Sequence of chain 2.A:
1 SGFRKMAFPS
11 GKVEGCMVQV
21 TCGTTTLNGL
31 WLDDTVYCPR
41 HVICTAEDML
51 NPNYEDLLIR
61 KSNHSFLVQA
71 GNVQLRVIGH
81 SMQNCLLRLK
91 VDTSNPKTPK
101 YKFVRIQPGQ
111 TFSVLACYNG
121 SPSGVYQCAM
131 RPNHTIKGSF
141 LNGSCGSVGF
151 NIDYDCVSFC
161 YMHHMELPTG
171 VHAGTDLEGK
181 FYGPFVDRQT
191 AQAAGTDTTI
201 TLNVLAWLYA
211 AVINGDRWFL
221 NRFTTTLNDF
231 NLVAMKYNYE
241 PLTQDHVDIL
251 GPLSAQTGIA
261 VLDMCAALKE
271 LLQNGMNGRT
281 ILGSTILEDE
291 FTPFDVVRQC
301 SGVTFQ

The small molecule below binds the protein below.
Small molecule (SMILES): CC(=O)CC[C@H](C[C@@H]1CCNC1=O)NC(=O)[C@H](CC(C)C)NC(=O)[C@H](CNC(=O)C(C)(C)C)NC(=O)OCc1ccccc1

Sequence of chain 1.A:
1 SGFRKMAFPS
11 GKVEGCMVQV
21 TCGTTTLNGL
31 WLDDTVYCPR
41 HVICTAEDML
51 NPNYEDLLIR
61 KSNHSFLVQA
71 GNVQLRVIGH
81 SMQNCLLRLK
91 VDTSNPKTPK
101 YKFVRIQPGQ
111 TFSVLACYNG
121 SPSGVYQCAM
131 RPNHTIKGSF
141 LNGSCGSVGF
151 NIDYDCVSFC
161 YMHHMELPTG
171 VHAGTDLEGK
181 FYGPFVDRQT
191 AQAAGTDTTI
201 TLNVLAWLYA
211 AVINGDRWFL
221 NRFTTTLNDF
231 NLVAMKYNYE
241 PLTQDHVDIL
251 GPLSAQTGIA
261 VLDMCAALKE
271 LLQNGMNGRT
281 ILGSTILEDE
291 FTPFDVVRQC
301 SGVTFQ

Binding-site contacts:
Ligand atom C63 contacts residue CYS145 of chain 1.A at 1.9 Å (hydrophobic).
Ligand atom O88 contacts residue ASN142 of chain 1.A at 3.5 Å (h-bond).
Ligand atom N49 contacts residue CYS145 of chain 1.A at 2.7 Å (h-bond).
Ligand atom N33 contacts residue GLN189 of chain 1.A at 2.8 Å (h-bond).
Ligand atom C13 contacts residue THR190 of chain 1.A at 3.1 Å.
Ligand atom C57 contacts residue CYS145 of chain 1.A at 2.7 Å (hydrophobic).
Ligand atom O19 contacts residue GLN189 of chain 1.A at 3.3 Å.
Ligand atom C31 contacts residue GLN189 of chain 1.A at 3.6 Å.
Ligand atom C86 contacts residue THR26 of chain 1.A at 3.3 Å.
Ligand atom C8 contacts residue PRO168 of chain 1.A at 3.3 Å (hydrophobic).
Ligand atom O66 contacts residue HIS172 of chain 1.A at 3.4 Å.
Ligand atom O88 contacts residue GLY143 of chain 1.A at 3.2 Å (h-bond).
Ligand atom O88 contacts residue SER144 of chain 1.A at 3.6 Å (h-bond).
Ligand atom C59 contacts residue CYS145 of chain 1.A at 3.3 Å (hydrophobic).
Ligand atom C65 contacts residue GLU166 of chain 1.A at 3.5 Å.
Ligand atom C82 contacts residue ASN142 of chain 1.A at 3.5 Å.
Ligand atom C82 contacts residue HIS41 of chain 1.A at 3.4 Å.
Ligand atom O66 contacts residue HIS163 of chain 1.A at 2.5 Å (h-bond).
Ligand atom O66 contacts residue PHE140 of chain 1.A at 3.4 Å.
Ligand atom C53 contacts residue HIS41 of chain 1.A at 3.5 Å.
Ligand atom C86 contacts residue ASN142 of chain 1.A at 3.6 Å.
Ligand atom O35 contacts residue GLU166 of chain 1.A at 2.8 Å (salt-bridge).
Ligand atom C82 contacts residue CYS145 of chain 1.A at 2.8 Å (hydrophobic).
Ligand atom C4 contacts residue THR190 of chain 1.A at 3.1 Å.
Ligand atom O88 contacts residue CYS145 of chain 1.A at 3.1 Å (h-bond).
Ligand atom C39 contacts residue HIS164 of chain 1.A at 3.6 Å.
Ligand atom N49 contacts residue HIS164 of chain 1.A at 2.9 Å (h-bond).
Ligand atom C6 contacts residue GLN192 of chain 1.A at 3.1 Å.
Ligand atom C84 contacts residue ASN142 of chain 1.A at 3.2 Å.
Ligand atom C8 contacts residue GLN192 of chain 1.A at 3.5 Å.
Ligand atom C65 contacts residue HIS163 of chain 1.A at 3.6 Å.
Ligand atom C23 contacts residue GLN189 of chain 1.A at 3.5 Å.
Ligand atom C2 contacts residue THR190 of chain 1.A at 3.3 Å.
Ligand atom N21 contacts residue GLU166 of chain 1.A at 2.9 Å (salt-bridge).
Ligand atom N69 contacts residue GLU166 of chain 1.A at 3.0 Å (salt-bridge).
Ligand atom O66 contacts residue GLU166 of chain 1.A at 3.6 Å.
Ligand atom N69 contacts residue SER1 of chain 2.A at 3.5 Å (h-bond).
Ligand atom N69 contacts residue PHE140 of chain 1.A at 3.2 Å (h-bond).
Ligand atom C37 contacts residue HIS164 of chain 1.A at 3.4 Å.
Ligand atom O35 contacts residue MET165 of chain 1.A at 3.2 Å.